Binding-site contacts:
Ligand atom C7 contacts residue PHE342 of chain 1.C at 4.4 Å (hydrophobic).
Ligand atom C5 contacts residue ASN343 of chain 1.C at 3.6 Å.
Ligand atom N2 contacts residue ASN343 of chain 1.C at 2.9 Å (h-bond).
Ligand atom C2 contacts residue ASN343 of chain 1.C at 2.5 Å.
Ligand atom C1 contacts residue ASN343 of chain 1.C at 1.4 Å.
Ligand atom O5 contacts residue ASN343 of chain 1.C at 2.3 Å (h-bond).
Ligand atom N2 contacts residue PHE342 of chain 1.C at 4.3 Å.
Ligand atom O7 contacts residue ASN343 of chain 1.C at 4.2 Å.
Ligand atom C3 contacts residue ASN343 of chain 1.C at 3.8 Å.
Ligand atom C7 contacts residue ASN343 of chain 1.C at 3.8 Å.
Ligand atom C4 contacts residue ASN343 of chain 1.C at 4.3 Å.
Ligand atom C8 contacts residue PHE342 of chain 1.C at 3.4 Å (hydrophobic).

The protein below binds the small molecule below.
Small molecule (SMILES): CC(=O)N[C@H]1[C@H](O[C@H]2[C@H](O)[C@@H](NC(C)=O)CO[C@@H]2CO)O[C@H](CO)[C@@H](O)[C@@H]1O

Sequence of chain 1.C:
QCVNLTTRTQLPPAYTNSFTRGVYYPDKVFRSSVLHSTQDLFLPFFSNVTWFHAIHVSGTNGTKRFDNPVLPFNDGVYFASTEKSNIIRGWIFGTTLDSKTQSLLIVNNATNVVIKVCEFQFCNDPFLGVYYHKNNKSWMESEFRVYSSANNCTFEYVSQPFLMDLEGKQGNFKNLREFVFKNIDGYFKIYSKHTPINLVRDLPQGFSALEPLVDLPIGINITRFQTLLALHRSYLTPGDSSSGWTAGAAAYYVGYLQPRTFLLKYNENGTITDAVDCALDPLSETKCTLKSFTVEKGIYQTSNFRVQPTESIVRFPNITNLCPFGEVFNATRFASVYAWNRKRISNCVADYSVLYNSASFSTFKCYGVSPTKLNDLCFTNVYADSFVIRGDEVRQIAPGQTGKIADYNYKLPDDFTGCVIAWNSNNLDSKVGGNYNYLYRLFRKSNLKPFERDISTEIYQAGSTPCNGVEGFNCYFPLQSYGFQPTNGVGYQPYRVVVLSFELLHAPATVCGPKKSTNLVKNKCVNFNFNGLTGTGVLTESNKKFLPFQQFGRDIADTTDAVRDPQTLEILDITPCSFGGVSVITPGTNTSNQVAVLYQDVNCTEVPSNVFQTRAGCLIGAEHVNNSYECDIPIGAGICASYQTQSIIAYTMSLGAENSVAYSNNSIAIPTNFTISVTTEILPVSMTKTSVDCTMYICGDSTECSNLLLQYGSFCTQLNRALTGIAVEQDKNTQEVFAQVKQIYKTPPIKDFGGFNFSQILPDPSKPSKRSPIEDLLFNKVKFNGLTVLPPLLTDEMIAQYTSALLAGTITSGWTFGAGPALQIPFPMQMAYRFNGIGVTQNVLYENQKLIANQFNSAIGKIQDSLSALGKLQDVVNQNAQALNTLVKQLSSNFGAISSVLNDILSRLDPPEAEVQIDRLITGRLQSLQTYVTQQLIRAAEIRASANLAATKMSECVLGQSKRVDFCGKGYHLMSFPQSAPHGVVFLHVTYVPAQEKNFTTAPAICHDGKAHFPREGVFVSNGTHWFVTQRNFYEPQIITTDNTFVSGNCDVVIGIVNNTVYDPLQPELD